Binding-site contacts:
Ligand atom CE contacts residue TYR27 of chain 1.A at 3.0 Å (hydrophobic).
Ligand atom O contacts residue LEU2 of chain 1.A at 2.7 Å.
Ligand atom N contacts residue LEU2 of chain 1.A at 3.0 Å (h-bond).
Ligand atom CB contacts residue ASN53 of chain 1.B at 2.4 Å.
Ligand atom O contacts residue ASN53 of chain 1.B at 2.6 Å (h-bond).
Ligand atom CD2 contacts residue ALA17 of chain 1.A at 2.9 Å (hydrophobic).
Ligand atom C contacts residue CYS121 of chain 1.B at 2.8 Å (hydrophobic).
Ligand atom C contacts residue ALA17 of chain 1.A at 3.3 Å (hydrophobic).
Ligand atom CD contacts residue TYR27 of chain 1.A at 2.8 Å (hydrophobic).
Ligand atom N contacts residue LEU2 of chain 1.A at 3.2 Å (h-bond).
Ligand atom CD contacts residue ASP48 of chain 1.A at 3.0 Å.
Ligand atom CB contacts residue GLY6 of chain 1.A at 3.2 Å.
Ligand atom OG contacts residue PHE5 of chain 1.A at 2.7 Å.
Ligand atom OG contacts residue ILE9 of chain 1.A at 2.8 Å.
Ligand atom NZ contacts residue TYR27 of chain 1.A at 3.2 Å (h-bond).
Ligand atom NZ contacts residue GLY29 of chain 1.A at 3.0 Å (h-bond).
Ligand atom CD contacts residue GLY29 of chain 1.A at 3.0 Å.
Ligand atom C contacts residue GLY6 of chain 1.A at 3.3 Å.
Ligand atom CG contacts residue TYR27 of chain 1.A at 2.8 Å (hydrophobic).
Ligand atom CB contacts residue PHE5 of chain 1.A at 3.3 Å (hydrophobic).
Ligand atom CD1 contacts residue GLY29 of chain 1.A at 3.3 Å.
Ligand atom NZ contacts residue ASP48 of chain 1.A at 2.9 Å (salt-bridge).
Ligand atom CD1 contacts residue ASN53 of chain 1.B at 2.6 Å.
Ligand atom O contacts residue CYS121 of chain 1.B at 2.5 Å (h-bond).
Ligand atom N contacts residue LEU3 of chain 1.A at 2.9 Å (h-bond).
Ligand atom CB contacts residue ILE9 of chain 1.A at 3.2 Å (hydrophobic).
Ligand atom CA contacts residue LEU3 of chain 1.A at 3.1 Å (hydrophobic).
Ligand atom CG contacts residue ASN53 of chain 1.B at 2.9 Å.
Ligand atom NZ contacts residue GLY31 of chain 1.A at 2.6 Å (h-bond).
Ligand atom CA contacts residue GLY29 of chain 1.A at 3.1 Å.
Ligand atom N contacts residue GLY6 of chain 1.A at 3.0 Å.
Ligand atom O contacts residue ILE18 of chain 1.A at 2.8 Å.
Ligand atom O contacts residue HIS47 of chain 1.A at 2.9 Å (h-bond).
Ligand atom CG contacts residue GLY29 of chain 1.A at 3.0 Å.
Ligand atom CE contacts residue GLY29 of chain 1.A at 2.1 Å.
Ligand atom O contacts residue ALA17 of chain 1.A at 2.6 Å.
Ligand atom N contacts residue GLY6 of chain 1.A at 3.0 Å.
Ligand atom CD2 contacts residue GLY6 of chain 1.A at 2.8 Å.
Ligand atom N contacts residue LYS7 of chain 1.A at 3.0 Å (salt-bridge).
Ligand atom C contacts residue ASN53 of chain 1.B at 3.2 Å.

Sequence of chain 1.B:
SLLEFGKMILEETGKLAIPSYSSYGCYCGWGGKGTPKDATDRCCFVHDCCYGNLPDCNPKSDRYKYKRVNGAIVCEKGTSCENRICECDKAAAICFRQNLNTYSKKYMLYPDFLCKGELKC

This small molecule binds to this protein.
Small molecule (SMILES): CC(C)C[C@H](NC(=O)[C@@H](N)Cc1ccccc1)C(=O)N[C@@H](CO)C(=O)N[C@@H](Cc1ccc(O)cc1)C(=O)N[C@@H](CCCCN)C(=O)O

Sequence of chain 1.A:
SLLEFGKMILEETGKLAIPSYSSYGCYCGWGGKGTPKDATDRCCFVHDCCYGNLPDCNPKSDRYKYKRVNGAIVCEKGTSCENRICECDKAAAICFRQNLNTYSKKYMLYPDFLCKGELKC